The small molecule below binds the protein below.
Small molecule (SMILES): OC[C@H]1O[C@@H](O)[C@H](O)[C@@H](O)[C@@H]1O

Sequence of chain 1.A:
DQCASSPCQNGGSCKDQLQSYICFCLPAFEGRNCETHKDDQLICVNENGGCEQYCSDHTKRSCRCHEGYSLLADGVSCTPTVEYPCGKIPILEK

Binding-site contacts:
Ligand atom O5 contacts residue SER5 of chain 1.A at 3.6 Å (h-bond).
Ligand atom C4 contacts residue TYR21 of chain 1.A at 3.8 Å (hydrophobic).
Ligand atom O3 contacts residue GLN2 of chain 1.A at 4.1 Å.
Ligand atom O4 contacts residue TYR21 of chain 1.A at 4.4 Å.
Ligand atom C3 contacts residue TYR21 of chain 1.A at 4.1 Å (hydrophobic).
Ligand atom O2 contacts residue GLN2 of chain 1.A at 3.1 Å (h-bond).
Ligand atom O3 contacts residue TYR21 of chain 1.A at 3.8 Å.
Ligand atom C2 contacts residue GLN2 of chain 1.A at 3.9 Å.
Ligand atom C5 contacts residue TYR21 of chain 1.A at 4.3 Å (hydrophobic).
Ligand atom O5 contacts residue TYR21 of chain 1.A at 4.4 Å.
Ligand atom C2 contacts residue SER5 of chain 1.A at 3.4 Å.
Ligand atom C1 contacts residue SER5 of chain 1.A at 2.8 Å.
Ligand atom C6 contacts residue TYR21 of chain 1.A at 3.7 Å (hydrophobic).
Ligand atom C2 contacts residue TYR21 of chain 1.A at 4.2 Å (hydrophobic).
Ligand atom O5 contacts residue PRO7 of chain 1.A at 4.3 Å.
Ligand atom O2 contacts residue SER5 of chain 1.A at 3.0 Å.
Ligand atom O6 contacts residue TYR21 of chain 1.A at 3.8 Å.